This small molecule binds to this protein.
Small molecule (SMILES): OC[C@H]1O[C@H](Oc2ccc(-c3ccccc3)cc2)[C@@H](O)[C@@H](O)[C@@H]1O

Binding-site contacts:
Ligand atom O4 contacts residue ASN135 of chain 1.B at 3.0 Å (h-bond).
Ligand atom O3 contacts residue GLN133 of chain 1.B at 3.0 Å (h-bond).
Ligand atom CAL contacts residue TYR48 of chain 1.B at 3.5 Å (hydrophobic).
Ligand atom C6 contacts residue ILE52 of chain 1.B at 3.9 Å (hydrophobic).
Ligand atom O3 contacts residue PHE142 of chain 1.B at 3.6 Å.
Ligand atom C4 contacts residue GLN133 of chain 1.B at 3.7 Å.
Ligand atom O3 contacts residue ASN135 of chain 1.B at 3.6 Å.
Ligand atom C3 contacts residue ASP140 of chain 1.B at 3.2 Å.
Ligand atom O4 contacts residue GLN133 of chain 1.B at 3.3 Å (h-bond).
Ligand atom C4 contacts residue PHE1 of chain 1.B at 3.7 Å (hydrophobic).
Ligand atom C5 contacts residue PHE1 of chain 1.B at 3.8 Å (hydrophobic).
Ligand atom C2 contacts residue PHE1 of chain 1.B at 3.8 Å (hydrophobic).
Ligand atom C5 contacts residue ILE52 of chain 1.B at 3.9 Å (hydrophobic).
Ligand atom CAE contacts residue TYR137 of chain 1.B at 3.8 Å (hydrophobic).
Ligand atom CAC contacts residue TYR48 of chain 1.B at 3.6 Å (hydrophobic).
Ligand atom C6 contacts residue ASP54 of chain 1.B at 3.4 Å.
Ligand atom CAG contacts residue TYR48 of chain 1.B at 3.5 Å (hydrophobic).
Ligand atom O6 contacts residue ASP54 of chain 1.B at 2.7 Å (salt-bridge).
Ligand atom O2 contacts residue PHE1 of chain 1.B at 2.7 Å (h-bond).
Ligand atom O6 contacts residue ASN46 of chain 1.B at 3.2 Å (h-bond).
Ligand atom CAK contacts residue TYR137 of chain 1.B at 3.8 Å (hydrophobic).
Ligand atom C3 contacts residue ASN135 of chain 1.B at 3.8 Å.
Ligand atom C1 contacts residue PHE1 of chain 1.B at 3.9 Å (hydrophobic).
Ligand atom O6 contacts residue ASP47 of chain 1.B at 3.1 Å (salt-bridge).
Ligand atom CAK contacts residue TYR48 of chain 1.B at 3.7 Å (hydrophobic).
Ligand atom CAD contacts residue TYR48 of chain 1.B at 3.7 Å (hydrophobic).
Ligand atom C6 contacts residue PHE1 of chain 1.B at 3.9 Å (hydrophobic).
Ligand atom C6 contacts residue ASN46 of chain 1.B at 3.3 Å.
Ligand atom O4 contacts residue ASP54 of chain 1.B at 2.4 Å (salt-bridge).
Ligand atom CAL contacts residue TYR137 of chain 1.B at 3.5 Å (hydrophobic).
Ligand atom C6 contacts residue TYR48 of chain 1.B at 3.9 Å (hydrophobic).
Ligand atom C2 contacts residue ASP140 of chain 1.B at 3.8 Å.
Ligand atom CAH contacts residue TYR48 of chain 1.B at 3.8 Å (hydrophobic).
Ligand atom C4 contacts residue ASP54 of chain 1.B at 3.4 Å.
Ligand atom O6 contacts residue PHE1 of chain 1.B at 2.8 Å (h-bond).
Ligand atom O3 contacts residue ASP140 of chain 1.B at 2.8 Å (salt-bridge).
Ligand atom O2 contacts residue ILE13 of chain 1.B at 3.6 Å.
Ligand atom CAJ contacts residue TYR48 of chain 1.B at 3.9 Å (hydrophobic).
Ligand atom O5 contacts residue PHE1 of chain 1.B at 3.2 Å (h-bond).
Ligand atom O4 contacts residue ILE52 of chain 1.B at 3.8 Å.

Sequence of chain 1.B:
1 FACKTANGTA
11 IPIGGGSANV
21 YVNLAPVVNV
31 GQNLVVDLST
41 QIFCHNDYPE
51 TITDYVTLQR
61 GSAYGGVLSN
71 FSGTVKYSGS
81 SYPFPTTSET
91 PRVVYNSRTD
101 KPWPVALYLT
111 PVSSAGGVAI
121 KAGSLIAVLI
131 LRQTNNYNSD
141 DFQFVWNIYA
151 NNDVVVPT